A protein and the small-molecule ligand that binds it are described below.
Small molecule (SMILES): Cc1cc(CCCCCOc2ccc(C3=NCCO3)cc2)on1

Binding-site contacts:
Ligand atom N3A contacts residue PHE186 of chain 6.A at 4.0 Å.
Ligand atom O1 contacts residue MET221 of chain 6.A at 3.9 Å.
Ligand atom C4 contacts residue LEU106 of chain 6.A at 3.9 Å (hydrophobic).
Ligand atom C4C contacts residue VAL191 of chain 6.A at 3.0 Å (hydrophobic).
Ligand atom C5A contacts residue VAL176 of chain 6.A at 3.6 Å (hydrophobic).
Ligand atom C1B contacts residue TYR128 of chain 6.A at 3.6 Å (hydrophobic).
Ligand atom O1B contacts residue ILE104 of chain 6.A at 3.9 Å.
Ligand atom C6B contacts residue ILE104 of chain 6.A at 3.6 Å (hydrophobic).
Ligand atom C2A contacts residue PHE186 of chain 6.A at 3.3 Å (hydrophobic).
Ligand atom C5B contacts residue TYR128 of chain 6.A at 4.0 Å (hydrophobic).
Ligand atom C5C contacts residue VAL191 of chain 6.A at 3.8 Å (hydrophobic).
Ligand atom O1B contacts residue TYR128 of chain 6.A at 3.4 Å (h-bond).
Ligand atom C5B contacts residue PHE186 of chain 6.A at 3.9 Å (hydrophobic).
Ligand atom N3A contacts residue TYR152 of chain 6.A at 3.5 Å.
Ligand atom C5A contacts residue ALA150 of chain 6.A at 3.6 Å (hydrophobic).
Ligand atom N2 contacts residue LEU106 of chain 6.A at 3.8 Å.
Ligand atom C5A contacts residue PHE186 of chain 6.A at 3.5 Å (hydrophobic).
Ligand atom N3A contacts residue ALA24 of chain 6.C at 3.8 Å.
Ligand atom C1C contacts residue TYR128 of chain 6.A at 3.7 Å (hydrophobic).
Ligand atom C1C contacts residue LEU106 of chain 6.A at 3.8 Å (hydrophobic).
Ligand atom C3B contacts residue TYR152 of chain 6.A at 3.7 Å (hydrophobic).
Ligand atom C4B contacts residue TYR152 of chain 6.A at 3.8 Å (hydrophobic).
Ligand atom C2B contacts residue VAL188 of chain 6.A at 3.5 Å (hydrophobic).
Ligand atom C4C contacts residue VAL188 of chain 6.A at 3.7 Å (hydrophobic).
Ligand atom O1 contacts residue LEU106 of chain 6.A at 3.8 Å.
Ligand atom N3A contacts residue PRO174 of chain 6.A at 3.7 Å.
Ligand atom C2A contacts residue TYR152 of chain 6.A at 3.6 Å (hydrophobic).
Ligand atom C1B contacts residue ILE104 of chain 6.A at 4.0 Å (hydrophobic).
Ligand atom C4A contacts residue PRO174 of chain 6.A at 3.1 Å (hydrophobic).
Ligand atom C5 contacts residue LEU106 of chain 6.A at 3.8 Å (hydrophobic).
Ligand atom C6B contacts residue TYR128 of chain 6.A at 3.3 Å (hydrophobic).
Ligand atom O1A contacts residue PHE186 of chain 6.A at 3.0 Å.
Ligand atom C3B contacts residue VAL188 of chain 6.A at 3.8 Å (hydrophobic).
Ligand atom C1B contacts residue VAL188 of chain 6.A at 3.8 Å (hydrophobic).
Ligand atom C2C contacts residue TYR197 of chain 6.A at 3.7 Å (hydrophobic).
Ligand atom C2C contacts residue MET221 of chain 6.A at 4.0 Å (hydrophobic).
Ligand atom C5B contacts residue MET224 of chain 6.A at 3.8 Å (hydrophobic).
Ligand atom C3C contacts residue TYR128 of chain 6.A at 3.4 Å (hydrophobic).
Ligand atom C4 contacts residue TYR197 of chain 6.A at 3.8 Å (hydrophobic).
Ligand atom C4B contacts residue PHE186 of chain 6.A at 3.6 Å (hydrophobic).

Sequence of chain 6.A:
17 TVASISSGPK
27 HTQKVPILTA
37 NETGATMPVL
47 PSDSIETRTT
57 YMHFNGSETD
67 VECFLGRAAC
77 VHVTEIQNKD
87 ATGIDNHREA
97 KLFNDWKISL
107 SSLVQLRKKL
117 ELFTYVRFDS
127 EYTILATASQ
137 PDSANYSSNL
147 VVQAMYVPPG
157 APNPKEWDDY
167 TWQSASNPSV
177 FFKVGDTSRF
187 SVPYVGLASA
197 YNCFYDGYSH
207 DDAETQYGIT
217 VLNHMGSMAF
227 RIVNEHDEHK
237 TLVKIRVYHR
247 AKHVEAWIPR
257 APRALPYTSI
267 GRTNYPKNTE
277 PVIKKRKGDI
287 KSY

Sequence of chain 6.C:
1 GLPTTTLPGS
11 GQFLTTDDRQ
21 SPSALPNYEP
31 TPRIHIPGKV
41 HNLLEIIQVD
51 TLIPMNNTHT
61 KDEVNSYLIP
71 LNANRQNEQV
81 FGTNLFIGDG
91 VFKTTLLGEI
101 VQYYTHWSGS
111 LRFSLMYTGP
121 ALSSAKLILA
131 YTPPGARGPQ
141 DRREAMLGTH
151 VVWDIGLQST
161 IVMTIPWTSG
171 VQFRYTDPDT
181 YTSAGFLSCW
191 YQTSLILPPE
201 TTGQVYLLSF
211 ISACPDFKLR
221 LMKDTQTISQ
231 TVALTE